Binding-site contacts:
Ligand atom O5 contacts residue GLN279 of chain 1.A at 2.9 Å (h-bond).
Ligand atom C1 contacts residue GLN279 of chain 1.A at 3.9 Å.
Ligand atom C1 contacts residue ASN253 of chain 1.A at 1.4 Å.
Ligand atom C2 contacts residue ASN253 of chain 1.A at 2.5 Å.
Ligand atom N2 contacts residue ASN253 of chain 1.A at 2.9 Å (h-bond).
Ligand atom O6 contacts residue GLN279 of chain 1.A at 2.7 Å (h-bond).
Ligand atom C3 contacts residue ASN253 of chain 1.A at 3.8 Å.
Ligand atom O5 contacts residue ASN253 of chain 1.A at 2.4 Å (h-bond).
Ligand atom C7 contacts residue ASN253 of chain 1.A at 3.3 Å.
Ligand atom C4 contacts residue ASN253 of chain 1.A at 4.2 Å.
Ligand atom C8 contacts residue ASN253 of chain 1.A at 4.4 Å.
Ligand atom C6 contacts residue GLN279 of chain 1.A at 3.3 Å.
Ligand atom C5 contacts residue GLN279 of chain 1.A at 3.7 Å.
Ligand atom C5 contacts residue ASN253 of chain 1.A at 3.7 Å.
Ligand atom O7 contacts residue ASN253 of chain 1.A at 3.4 Å (h-bond).
Ligand atom O6 contacts residue TYR303 of chain 1.A at 4.1 Å.
Ligand atom O7 contacts residue ALA226 of chain 1.A at 4.3 Å.
Ligand atom C8 contacts residue ARG201 of chain 1.A at 3.7 Å.
Ligand atom C6 contacts residue TYR303 of chain 1.A at 4.0 Å (hydrophobic).
Ligand atom C7 contacts residue ALA226 of chain 1.A at 4.2 Å (hydrophobic).
Ligand atom C8 contacts residue ALA226 of chain 1.A at 3.7 Å (hydrophobic).

This small molecule binds to this protein.
Small molecule (SMILES): CC(=O)N[C@@H]1[C@@H](O)[C@H](O)[C@@H](CO)O[C@H]1O

Sequence of chain 1.A:
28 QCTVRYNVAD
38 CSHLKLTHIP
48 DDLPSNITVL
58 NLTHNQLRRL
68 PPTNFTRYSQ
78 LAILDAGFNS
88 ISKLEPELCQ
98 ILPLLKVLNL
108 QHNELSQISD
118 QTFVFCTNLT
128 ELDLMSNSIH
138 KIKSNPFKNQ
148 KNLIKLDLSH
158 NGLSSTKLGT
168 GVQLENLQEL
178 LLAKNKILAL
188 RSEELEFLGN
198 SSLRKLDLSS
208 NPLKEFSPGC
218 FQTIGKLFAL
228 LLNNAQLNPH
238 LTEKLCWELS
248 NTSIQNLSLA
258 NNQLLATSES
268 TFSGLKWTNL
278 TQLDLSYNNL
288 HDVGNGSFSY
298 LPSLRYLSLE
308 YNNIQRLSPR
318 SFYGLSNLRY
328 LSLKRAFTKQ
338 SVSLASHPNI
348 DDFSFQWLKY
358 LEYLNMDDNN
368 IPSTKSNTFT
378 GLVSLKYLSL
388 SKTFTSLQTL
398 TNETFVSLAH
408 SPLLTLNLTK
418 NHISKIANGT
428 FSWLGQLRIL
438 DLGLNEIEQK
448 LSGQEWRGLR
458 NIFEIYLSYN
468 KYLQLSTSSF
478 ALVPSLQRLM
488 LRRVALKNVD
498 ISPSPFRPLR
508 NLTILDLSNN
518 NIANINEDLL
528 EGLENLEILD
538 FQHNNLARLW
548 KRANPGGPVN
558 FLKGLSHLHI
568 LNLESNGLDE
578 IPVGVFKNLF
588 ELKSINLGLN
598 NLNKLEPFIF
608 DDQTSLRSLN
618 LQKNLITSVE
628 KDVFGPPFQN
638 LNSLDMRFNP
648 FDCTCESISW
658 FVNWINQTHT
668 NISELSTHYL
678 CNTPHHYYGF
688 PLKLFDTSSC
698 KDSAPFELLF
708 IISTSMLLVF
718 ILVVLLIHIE